Binding-site contacts:
Ligand atom O2 contacts residue TRP285 of chain 1.WA at 4.3 Å.
Ligand atom O2 contacts residue ASN252 of chain 1.YA at 3.3 Å (h-bond).
Ligand atom C1 contacts residue TRP285 of chain 1.WA at 3.9 Å (hydrophobic).
Ligand atom O3 contacts residue TRP285 of chain 1.WA at 3.2 Å.
Ligand atom O1 contacts residue ASN252 of chain 1.YA at 3.2 Å (h-bond).
Ligand atom C6 contacts residue ASP53 of chain 1.WA at 3.6 Å.
Ligand atom O5 contacts residue ASP53 of chain 1.WA at 4.1 Å.
Ligand atom C2 contacts residue TRP285 of chain 1.WA at 3.4 Å (hydrophobic).
Ligand atom C6 contacts residue TRP285 of chain 1.WA at 3.2 Å (hydrophobic).
Ligand atom C4 contacts residue TRP285 of chain 1.WA at 2.8 Å (hydrophobic).
Ligand atom O1 contacts residue ALA254 of chain 1.YA at 3.8 Å.
Ligand atom O5 contacts residue TRP285 of chain 1.WA at 3.2 Å.
Ligand atom C1 contacts residue ASN252 of chain 1.YA at 4.0 Å.
Ligand atom O4 contacts residue TRP285 of chain 1.WA at 1.4 Å.
Ligand atom O2 contacts residue VAL255 of chain 1.YA at 4.4 Å.
Ligand atom C5 contacts residue TRP285 of chain 1.WA at 3.4 Å (hydrophobic).
Ligand atom O1 contacts residue TRP285 of chain 1.WA at 3.6 Å.
Ligand atom C3 contacts residue TRP285 of chain 1.WA at 3.5 Å (hydrophobic).
Ligand atom O1 contacts residue VAL255 of chain 1.YA at 3.3 Å.
Ligand atom O6 contacts residue TRP285 of chain 1.WA at 3.6 Å (h-bond).
Ligand atom C2 contacts residue ASN252 of chain 1.YA at 4.2 Å.

This small molecule binds to this protein.
Small molecule (SMILES): OC[C@H]1O[C@@H](O)[C@H](O)[C@@H](O)[C@H]1O

Sequence of chain 1.YA:
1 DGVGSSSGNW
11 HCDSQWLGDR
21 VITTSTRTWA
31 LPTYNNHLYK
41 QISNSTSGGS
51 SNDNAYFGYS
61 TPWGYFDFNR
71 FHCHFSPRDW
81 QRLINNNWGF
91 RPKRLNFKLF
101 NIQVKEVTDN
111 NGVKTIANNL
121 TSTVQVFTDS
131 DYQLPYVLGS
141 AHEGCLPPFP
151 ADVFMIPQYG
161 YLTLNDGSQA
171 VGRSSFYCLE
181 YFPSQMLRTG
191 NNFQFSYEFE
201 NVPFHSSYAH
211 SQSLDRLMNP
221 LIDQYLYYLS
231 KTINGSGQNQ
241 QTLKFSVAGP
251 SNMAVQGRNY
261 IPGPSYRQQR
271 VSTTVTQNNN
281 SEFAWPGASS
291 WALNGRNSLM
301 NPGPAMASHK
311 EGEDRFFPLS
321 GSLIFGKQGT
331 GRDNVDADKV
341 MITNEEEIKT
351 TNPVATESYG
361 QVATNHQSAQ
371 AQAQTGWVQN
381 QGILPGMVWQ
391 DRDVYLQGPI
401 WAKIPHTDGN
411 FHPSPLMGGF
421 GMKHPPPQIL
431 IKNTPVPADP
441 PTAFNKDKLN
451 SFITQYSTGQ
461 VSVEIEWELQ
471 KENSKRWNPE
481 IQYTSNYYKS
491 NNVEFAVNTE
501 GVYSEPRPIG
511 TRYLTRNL

Sequence of chain 1.WA:
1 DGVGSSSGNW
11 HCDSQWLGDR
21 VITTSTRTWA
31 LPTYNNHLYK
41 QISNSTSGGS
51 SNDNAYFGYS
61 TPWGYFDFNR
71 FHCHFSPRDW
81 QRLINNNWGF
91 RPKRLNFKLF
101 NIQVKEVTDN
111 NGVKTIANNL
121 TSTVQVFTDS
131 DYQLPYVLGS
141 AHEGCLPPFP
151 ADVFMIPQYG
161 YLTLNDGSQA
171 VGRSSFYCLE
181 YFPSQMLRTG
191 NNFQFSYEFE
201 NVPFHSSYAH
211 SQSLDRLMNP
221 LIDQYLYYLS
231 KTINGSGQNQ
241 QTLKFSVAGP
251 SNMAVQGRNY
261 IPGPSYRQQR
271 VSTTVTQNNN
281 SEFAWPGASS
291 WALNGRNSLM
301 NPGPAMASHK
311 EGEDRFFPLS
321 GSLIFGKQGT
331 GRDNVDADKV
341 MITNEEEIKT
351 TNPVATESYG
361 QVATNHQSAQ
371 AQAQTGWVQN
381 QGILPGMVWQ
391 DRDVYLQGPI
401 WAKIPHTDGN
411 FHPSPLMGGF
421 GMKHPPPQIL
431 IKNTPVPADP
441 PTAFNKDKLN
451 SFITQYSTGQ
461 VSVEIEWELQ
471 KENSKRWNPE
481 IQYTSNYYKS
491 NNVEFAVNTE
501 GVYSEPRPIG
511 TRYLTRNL